Sequence of chain 1.A:
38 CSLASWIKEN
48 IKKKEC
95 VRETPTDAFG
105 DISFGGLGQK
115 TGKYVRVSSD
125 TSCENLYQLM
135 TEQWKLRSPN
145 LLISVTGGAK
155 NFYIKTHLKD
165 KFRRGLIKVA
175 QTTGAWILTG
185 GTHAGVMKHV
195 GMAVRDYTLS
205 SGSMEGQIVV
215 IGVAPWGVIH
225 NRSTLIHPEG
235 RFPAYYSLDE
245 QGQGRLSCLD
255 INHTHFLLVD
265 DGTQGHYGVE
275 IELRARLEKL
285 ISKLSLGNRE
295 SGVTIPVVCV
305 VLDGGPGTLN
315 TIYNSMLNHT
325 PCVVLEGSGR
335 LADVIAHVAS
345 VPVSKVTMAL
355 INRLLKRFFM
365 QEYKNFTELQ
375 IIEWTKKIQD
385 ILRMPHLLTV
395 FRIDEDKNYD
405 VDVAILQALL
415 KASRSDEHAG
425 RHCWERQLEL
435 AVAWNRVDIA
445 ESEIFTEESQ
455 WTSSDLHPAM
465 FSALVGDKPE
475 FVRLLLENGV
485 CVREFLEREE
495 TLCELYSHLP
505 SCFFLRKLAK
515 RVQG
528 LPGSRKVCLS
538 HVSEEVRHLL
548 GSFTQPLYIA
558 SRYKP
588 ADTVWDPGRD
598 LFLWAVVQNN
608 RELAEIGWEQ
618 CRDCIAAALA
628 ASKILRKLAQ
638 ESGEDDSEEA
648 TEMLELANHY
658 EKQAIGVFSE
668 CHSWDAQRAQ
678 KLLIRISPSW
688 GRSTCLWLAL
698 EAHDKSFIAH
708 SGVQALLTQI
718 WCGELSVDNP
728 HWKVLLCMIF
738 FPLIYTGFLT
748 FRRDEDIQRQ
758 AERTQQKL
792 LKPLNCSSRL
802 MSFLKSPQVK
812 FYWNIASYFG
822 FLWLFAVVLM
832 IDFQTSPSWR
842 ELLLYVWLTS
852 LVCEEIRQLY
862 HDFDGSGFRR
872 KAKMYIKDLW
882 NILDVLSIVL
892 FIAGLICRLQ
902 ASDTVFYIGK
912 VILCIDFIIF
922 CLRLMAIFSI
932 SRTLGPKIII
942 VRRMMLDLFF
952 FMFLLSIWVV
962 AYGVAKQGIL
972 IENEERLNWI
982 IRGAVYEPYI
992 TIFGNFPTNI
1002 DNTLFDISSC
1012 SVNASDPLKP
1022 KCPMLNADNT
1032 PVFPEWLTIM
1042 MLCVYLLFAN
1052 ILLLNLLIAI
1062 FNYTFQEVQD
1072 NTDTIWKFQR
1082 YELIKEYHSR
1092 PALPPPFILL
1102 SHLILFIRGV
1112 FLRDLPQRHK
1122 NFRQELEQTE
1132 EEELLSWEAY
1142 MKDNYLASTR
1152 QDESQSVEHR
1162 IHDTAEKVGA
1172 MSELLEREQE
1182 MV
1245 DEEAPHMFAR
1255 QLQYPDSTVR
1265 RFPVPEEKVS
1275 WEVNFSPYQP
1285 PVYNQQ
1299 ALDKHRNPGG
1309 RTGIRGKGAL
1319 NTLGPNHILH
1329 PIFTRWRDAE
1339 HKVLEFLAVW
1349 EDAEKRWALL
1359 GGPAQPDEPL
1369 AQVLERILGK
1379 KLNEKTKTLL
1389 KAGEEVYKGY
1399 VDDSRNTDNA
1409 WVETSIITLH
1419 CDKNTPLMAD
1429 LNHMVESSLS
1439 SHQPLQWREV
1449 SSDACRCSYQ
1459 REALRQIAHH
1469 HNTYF

This protein binds this small molecule.
Small molecule (SMILES): Nc1ncnc2c1ncn2[C@@H]1O[C@H](CO[P](=O)(O)O[P](=O)(O)OC[C@H]2O[C@@H](O)[C@H](O)[C@@H]2O)[C@@H](O)[C@H]1O

Binding-site contacts:
Ligand atom O2B contacts residue GLY309 of chain 1.A at 3.0 Å (h-bond).
Ligand atom N1 contacts residue THR186 of chain 1.A at 3.1 Å (h-bond).
Ligand atom C5D contacts residue GLY151 of chain 1.A at 3.2 Å.
Ligand atom C1D contacts residue ARG278 of chain 1.A at 3.6 Å.
Ligand atom O1A contacts residue GLY152 of chain 1.A at 3.4 Å.
Ligand atom O4' contacts residue ALA153 of chain 1.A at 3.0 Å (h-bond).
Ligand atom O2B contacts residue GLY308 of chain 1.A at 3.7 Å.
Ligand atom O4D contacts residue MET191 of chain 1.A at 3.7 Å.
Ligand atom O4D contacts residue GLY151 of chain 1.A at 3.1 Å (h-bond).
Ligand atom O1A contacts residue ALA153 of chain 1.A at 3.6 Å (h-bond).
Ligand atom O2B contacts residue THR312 of chain 1.A at 3.1 Å (h-bond).
Ligand atom C4' contacts residue ALA153 of chain 1.A at 3.8 Å (hydrophobic).
Ligand atom O1A contacts residue ARG334 of chain 1.A at 3.0 Å (salt-bridge).
Ligand atom O2' contacts residue TYR271 of chain 1.A at 2.9 Å.
Ligand atom O5' contacts residue ALA153 of chain 1.A at 2.9 Å (h-bond).
Ligand atom PA contacts residue ALA153 of chain 1.A at 3.8 Å.
Ligand atom O1A contacts residue GLY309 of chain 1.A at 3.8 Å.
Ligand atom O1B contacts residue PRO310 of chain 1.A at 3.9 Å.
Ligand atom O1A contacts residue ASN155 of chain 1.A at 3.6 Å.
Ligand atom O3A contacts residue GLY152 of chain 1.A at 3.8 Å.
Ligand atom PA contacts residue GLY309 of chain 1.A at 3.8 Å.
Ligand atom O1D contacts residue ARG278 of chain 1.A at 3.2 Å (salt-bridge).
Ligand atom O2D contacts residue ARG278 of chain 1.A at 3.8 Å.
Ligand atom O3A contacts residue ALA153 of chain 1.A at 3.6 Å (h-bond).
Ligand atom O2A contacts residue PRO310 of chain 1.A at 3.2 Å.
Ligand atom O2A contacts residue GLY309 of chain 1.A at 3.2 Å.
Ligand atom C5D contacts residue THR312 of chain 1.A at 3.6 Å.
Ligand atom PB contacts residue GLY311 of chain 1.A at 3.7 Å.
Ligand atom O1B contacts residue GLY311 of chain 1.A at 3.6 Å.
Ligand atom C4 contacts residue TYR271 of chain 1.A at 3.9 Å (hydrophobic).
Ligand atom C2' contacts residue TYR271 of chain 1.A at 3.4 Å (hydrophobic).
Ligand atom C2 contacts residue THR186 of chain 1.A at 3.6 Å.
Ligand atom O2B contacts residue GLY311 of chain 1.A at 3.1 Å (h-bond).
Ligand atom C2 contacts residue ALA153 of chain 1.A at 3.8 Å (hydrophobic).
Ligand atom O1D contacts residue THR150 of chain 1.A at 2.6 Å (h-bond).
Ligand atom O4' contacts residue LYS154 of chain 1.A at 3.5 Å.
Ligand atom N9 contacts residue TYR271 of chain 1.A at 3.9 Å.
Ligand atom C4D contacts residue GLY151 of chain 1.A at 3.6 Å.
Ligand atom N3 contacts residue ALA153 of chain 1.A at 3.7 Å.
Ligand atom O2B contacts residue PRO310 of chain 1.A at 3.7 Å.